Binding-site contacts:
Ligand atom O3 contacts residue ARG466 of chain 1.F at 2.9 Å (salt-bridge).
Ligand atom C6 contacts residue ASN470 of chain 1.F at 4.4 Å.
Ligand atom O5 contacts residue GLU474 of chain 1.F at 4.0 Å.
Ligand atom C3 contacts residue GLU474 of chain 1.F at 4.5 Å.
Ligand atom C3 contacts residue ASN470 of chain 1.F at 3.7 Å.
Ligand atom N2 contacts residue ASN470 of chain 1.F at 3.4 Å (h-bond).
Ligand atom C4 contacts residue ASN470 of chain 1.F at 3.9 Å.
Ligand atom C4 contacts residue ARG466 of chain 1.F at 3.8 Å.
Ligand atom O7 contacts residue ARG466 of chain 1.F at 4.2 Å.
Ligand atom C5 contacts residue GLU474 of chain 1.F at 3.7 Å.
Ligand atom C5 contacts residue ASN470 of chain 1.F at 3.5 Å.
Ligand atom C4 contacts residue GLU474 of chain 1.F at 3.3 Å.
Ligand atom C6 contacts residue GLU474 of chain 1.F at 3.4 Å.
Ligand atom O4 contacts residue GLU474 of chain 1.F at 4.0 Å.
Ligand atom O5 contacts residue ASN470 of chain 1.F at 2.2 Å (h-bond).
Ligand atom C2 contacts residue ARG466 of chain 1.F at 3.8 Å.
Ligand atom O3 contacts residue ASN470 of chain 1.F at 4.2 Å.
Ligand atom C7 contacts residue ASN470 of chain 1.F at 4.4 Å.
Ligand atom C2 contacts residue ASN470 of chain 1.F at 2.5 Å.
Ligand atom C1 contacts residue ASN470 of chain 1.F at 1.4 Å.
Ligand atom O6 contacts residue ASN470 of chain 1.F at 4.4 Å.
Ligand atom O6 contacts residue GLU474 of chain 1.F at 4.4 Å.
Ligand atom C3 contacts residue ARG466 of chain 1.F at 3.5 Å.

Sequence of chain 1.F:
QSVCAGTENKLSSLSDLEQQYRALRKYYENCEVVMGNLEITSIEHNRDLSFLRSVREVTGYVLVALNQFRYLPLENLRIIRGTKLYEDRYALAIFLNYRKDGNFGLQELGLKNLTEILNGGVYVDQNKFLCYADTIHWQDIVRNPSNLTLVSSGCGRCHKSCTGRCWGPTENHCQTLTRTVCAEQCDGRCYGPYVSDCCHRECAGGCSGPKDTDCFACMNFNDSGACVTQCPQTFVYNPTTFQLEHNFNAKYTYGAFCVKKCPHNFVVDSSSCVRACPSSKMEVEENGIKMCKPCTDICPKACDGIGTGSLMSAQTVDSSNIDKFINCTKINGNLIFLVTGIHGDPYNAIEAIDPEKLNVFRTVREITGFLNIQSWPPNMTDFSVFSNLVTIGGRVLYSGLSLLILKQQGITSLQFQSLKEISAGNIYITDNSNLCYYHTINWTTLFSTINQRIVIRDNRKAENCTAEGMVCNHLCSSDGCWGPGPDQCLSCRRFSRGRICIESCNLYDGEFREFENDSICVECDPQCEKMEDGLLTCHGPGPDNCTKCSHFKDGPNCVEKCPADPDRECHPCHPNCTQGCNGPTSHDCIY

This protein binds this small molecule.
Small molecule (SMILES): CC(=O)N[C@@H]1[C@@H](O)[C@H](O)[C@@H](CO)O[C@H]1O